Sequence of chain 1.T:
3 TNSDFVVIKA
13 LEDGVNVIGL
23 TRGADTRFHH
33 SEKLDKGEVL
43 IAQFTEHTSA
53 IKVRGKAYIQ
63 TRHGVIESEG

Sequence of chain 1.S:
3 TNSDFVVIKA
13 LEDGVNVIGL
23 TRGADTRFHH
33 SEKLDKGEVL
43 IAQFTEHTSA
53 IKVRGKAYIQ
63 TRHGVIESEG

Binding-site contacts:
Ligand atom C2' contacts residue PHE30 of chain 1.T at 3.7 Å (hydrophobic).
Ligand atom C6 contacts residue GLU34 of chain 1.S at 3.7 Å.
Ligand atom N9 contacts residue PHE30 of chain 1.T at 3.9 Å.
Ligand atom O6 contacts residue ARG56 of chain 1.T at 3.1 Å (salt-bridge).
Ligand atom O6 contacts residue LYS54 of chain 1.T at 3.1 Å (salt-bridge).
Ligand atom C6 contacts residue LYS35 of chain 1.S at 3.9 Å.
Ligand atom C6 contacts residue GLU34 of chain 1.S at 3.7 Å.
Ligand atom C4 contacts residue PHE30 of chain 1.T at 3.6 Å (hydrophobic).
Ligand atom N2 contacts residue THR28 of chain 1.T at 3.9 Å.
Ligand atom O2' contacts residue PHE30 of chain 1.T at 3.1 Å (h-bond).
Ligand atom C6 contacts residue LYS54 of chain 1.T at 4.0 Å.
Ligand atom N6 contacts residue LYS35 of chain 1.S at 3.0 Å (salt-bridge).
Ligand atom C1' contacts residue PHE30 of chain 1.T at 4.0 Å (hydrophobic).
Ligand atom N6 contacts residue LYS54 of chain 1.T at 3.1 Å (salt-bridge).
Ligand atom N1 contacts residue LYS35 of chain 1.S at 3.0 Å (salt-bridge).
Ligand atom N2 contacts residue HIS32 of chain 1.S at 3.8 Å.
Ligand atom N3 contacts residue SER33 of chain 1.S at 4.0 Å.
Ligand atom C2 contacts residue GLU34 of chain 1.S at 3.7 Å.
Ligand atom N1 contacts residue PHE30 of chain 1.T at 3.1 Å.
Ligand atom N2 contacts residue GLU34 of chain 1.S at 2.7 Å (salt-bridge).
Ligand atom C5 contacts residue PHE30 of chain 1.T at 3.1 Å (hydrophobic).
Ligand atom O2' contacts residue ARG29 of chain 1.T at 3.9 Å.
Ligand atom N1 contacts residue SER33 of chain 1.S at 3.9 Å.
Ligand atom N7 contacts residue PHE30 of chain 1.T at 3.3 Å.
Ligand atom O6 contacts residue GLU34 of chain 1.S at 3.7 Å.
Ligand atom N6 contacts residue GLU34 of chain 1.S at 3.6 Å.
Ligand atom C2 contacts residue HIS32 of chain 1.S at 4.0 Å.
Ligand atom N1 contacts residue GLU34 of chain 1.S at 2.8 Å (salt-bridge).
Ligand atom N2 contacts residue PHE30 of chain 1.T at 4.0 Å.
Ligand atom C2 contacts residue PHE30 of chain 1.T at 3.3 Å (hydrophobic).
Ligand atom N3 contacts residue PHE30 of chain 1.T at 3.5 Å.
Ligand atom C2 contacts residue SER33 of chain 1.S at 3.2 Å.
Ligand atom N3 contacts residue HIS32 of chain 1.S at 4.0 Å.
Ligand atom C6 contacts residue PHE30 of chain 1.T at 2.9 Å (hydrophobic).
Ligand atom O6 contacts residue PHE30 of chain 1.T at 3.1 Å.
Ligand atom C2 contacts residue GLU34 of chain 1.S at 3.6 Å.
Ligand atom N1 contacts residue GLU34 of chain 1.S at 3.5 Å.
Ligand atom C2 contacts residue LYS35 of chain 1.S at 3.7 Å.
Ligand atom C8 contacts residue PHE30 of chain 1.T at 3.8 Å (hydrophobic).
Ligand atom C6 contacts residue LYS54 of chain 1.T at 4.1 Å.

This small molecule binds to this protein.
Small molecule (SMILES): Nc1nc(=O)c2ncn([C@@H]3O[C@H](CO[P](=O)(O)O[C@H]4[C@@H](O)[C@H](n5cnc6c(N)ncnc65)O[C@@H]4COP(=O)=O)[C@@H](OP(=O)=O)[C@H]3O)c2[nH]1